Binding-site contacts:
Ligand atom O contacts residue SER52 of chain 1.B at 3.4 Å (h-bond).
Ligand atom CB contacts residue TYR1 of chain 1.H at 3.0 Å (hydrophobic).
Ligand atom CD2 contacts residue PRO53 of chain 1.B at 3.9 Å (hydrophobic).
Ligand atom N contacts residue GLU47 of chain 1.B at 2.9 Å (salt-bridge).
Ligand atom CG contacts residue PRO53 of chain 1.B at 4.2 Å (hydrophobic).
Ligand atom CD2 contacts residue SER52 of chain 1.B at 3.6 Å.
Ligand atom CA contacts residue SER52 of chain 1.B at 4.0 Å.
Ligand atom CA contacts residue GLU47 of chain 1.B at 2.9 Å.
Ligand atom O contacts residue TYR1 of chain 1.H at 2.2 Å (h-bond).
Ligand atom CZ contacts residue PRO53 of chain 1.B at 3.4 Å (hydrophobic).
Ligand atom CZ contacts residue SER52 of chain 1.B at 4.2 Å.
Ligand atom CE1 contacts residue PRO53 of chain 1.B at 3.6 Å (hydrophobic).
Ligand atom CE2 contacts residue PRO51 of chain 1.B at 2.9 Å (hydrophobic).
Ligand atom O contacts residue PRO53 of chain 1.B at 3.5 Å.
Ligand atom CG contacts residue LEU50 of chain 1.B at 4.1 Å (hydrophobic).
Ligand atom CD2 contacts residue PRO51 of chain 1.B at 3.4 Å (hydrophobic).
Ligand atom C contacts residue SER52 of chain 1.B at 4.1 Å.
Ligand atom CD2 contacts residue LEU50 of chain 1.B at 3.5 Å (hydrophobic).
Ligand atom C contacts residue CYS54 of chain 1.B at 4.0 Å (hydrophobic).
Ligand atom C contacts residue TYR1 of chain 1.H at 1.3 Å (hydrophobic).
Ligand atom CG contacts residue TYR1 of chain 1.H at 3.6 Å (hydrophobic).
Ligand atom CE1 contacts residue TYR1 of chain 1.H at 4.2 Å (hydrophobic).
Ligand atom CE2 contacts residue SER52 of chain 1.B at 3.7 Å.
Ligand atom N contacts residue SER52 of chain 1.B at 2.8 Å (h-bond).
Ligand atom O contacts residue CYS54 of chain 1.B at 2.9 Å (h-bond).
Ligand atom CB contacts residue LEU50 of chain 1.B at 3.8 Å (hydrophobic).
Ligand atom N contacts residue LEU50 of chain 1.B at 2.6 Å (h-bond).
Ligand atom CD1 contacts residue PRO53 of chain 1.B at 4.0 Å (hydrophobic).
Ligand atom CB contacts residue GLU47 of chain 1.B at 3.8 Å.
Ligand atom CZ contacts residue PRO51 of chain 1.B at 4.1 Å (hydrophobic).
Ligand atom CA contacts residue LEU50 of chain 1.B at 3.7 Å (hydrophobic).
Ligand atom N contacts residue ARG8 of chain 1.B at 4.1 Å.
Ligand atom CG contacts residue SER52 of chain 1.B at 4.0 Å.
Ligand atom N contacts residue TYR1 of chain 1.H at 3.6 Å.
Ligand atom CE2 contacts residue PRO53 of chain 1.B at 3.4 Å (hydrophobic).
Ligand atom C contacts residue PRO53 of chain 1.B at 4.5 Å (hydrophobic).
Ligand atom O contacts residue GLU47 of chain 1.B at 3.6 Å.
Ligand atom CA contacts residue TYR1 of chain 1.H at 2.4 Å (hydrophobic).
Ligand atom C contacts residue GLU47 of chain 1.B at 3.7 Å.
Ligand atom CD1 contacts residue TYR1 of chain 1.H at 3.4 Å (hydrophobic).

Sequence of chain 1.B:
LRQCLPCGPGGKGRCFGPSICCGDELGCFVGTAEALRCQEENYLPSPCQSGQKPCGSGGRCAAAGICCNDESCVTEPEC

A protein and the small-molecule ligand that binds it are described below.
Small molecule (SMILES): N[C@@H](Cc1ccccc1)C(=O)O